The protein below binds the small molecule below.
Small molecule (SMILES): C=C(C)c1cccc(C(C)(C)NC(=O)Nc2ccc(Cl)c(OCC(=O)O)c2)c1

Binding-site contacts:
Ligand atom C7 contacts residue ALA167 of chain 4.B at 3.8 Å (hydrophobic).
Ligand atom C17 contacts residue ALA167 of chain 4.B at 4.0 Å (hydrophobic).
Ligand atom C8 contacts residue GLU332 of chain 4.B at 4.0 Å.
Ligand atom C1 contacts residue GLY306 of chain 4.B at 3.8 Å.
Ligand atom C10 contacts residue GLU332 of chain 4.B at 3.4 Å.
Ligand atom O25 contacts residue LEU47 of chain 2.B at 4.0 Å.
Ligand atom C8 contacts residue IMP1 of chain 4.N at 3.4 Å.
Ligand atom N4 contacts residue GLU332 of chain 4.B at 2.8 Å (salt-bridge).
Ligand atom C13 contacts residue VAL330 of chain 4.B at 3.6 Å (hydrophobic).
Ligand atom CL contacts residue TYR361 of chain 2.B at 4.0 Å.
Ligand atom C19 contacts residue PRO48 of chain 2.B at 4.0 Å (hydrophobic).
Ligand atom C24 contacts residue SER166 of chain 4.B at 3.8 Å.
Ligand atom C13 contacts residue MET311 of chain 4.B at 3.8 Å (hydrophobic).
Ligand atom CL contacts residue PRO48 of chain 2.B at 3.8 Å.
Ligand atom C2 contacts residue MET305 of chain 4.B at 4.0 Å (hydrophobic).
Ligand atom C22 contacts residue GLU332 of chain 4.B at 3.9 Å.
Ligand atom C13 contacts residue GLY306 of chain 4.B at 3.9 Å.
Ligand atom C21 contacts residue TYR361 of chain 2.B at 4.0 Å (hydrophobic).
Ligand atom C9 contacts residue IMP1 of chain 4.N at 4.0 Å.
Ligand atom O3 contacts residue SER166 of chain 4.B at 3.3 Å (h-bond).
Ligand atom C8 contacts residue ALA167 of chain 4.B at 3.8 Å (hydrophobic).
Ligand atom C12 contacts residue MET311 of chain 4.B at 4.0 Å (hydrophobic).
Ligand atom C20 contacts residue PRO48 of chain 2.B at 3.7 Å (hydrophobic).
Ligand atom C4 contacts residue GLY306 of chain 4.B at 3.8 Å.
Ligand atom C17 contacts residue GLU332 of chain 4.B at 3.8 Å.
Ligand atom C22 contacts residue TYR361 of chain 2.B at 3.7 Å (hydrophobic).
Ligand atom C28 contacts residue SER166 of chain 4.B at 3.5 Å.
Ligand atom C8 contacts residue THR224 of chain 4.B at 3.6 Å.
Ligand atom C22 contacts residue SER357 of chain 2.B at 3.2 Å.
Ligand atom C21 contacts residue PRO48 of chain 2.B at 3.7 Å (hydrophobic).
Ligand atom C4 contacts residue MET305 of chain 4.B at 4.0 Å (hydrophobic).
Ligand atom C21 contacts residue SER357 of chain 2.B at 3.8 Å.
Ligand atom C13 contacts residue GLU332 of chain 4.B at 3.7 Å.
Ligand atom C2 contacts residue GLY306 of chain 4.B at 3.5 Å.
Ligand atom CL contacts residue GLY360 of chain 2.B at 3.5 Å.
Ligand atom C3 contacts residue MET305 of chain 4.B at 3.4 Å (hydrophobic).
Ligand atom C3 contacts residue GLY306 of chain 4.B at 3.5 Å.
Ligand atom C7 contacts residue IMP1 of chain 4.N at 3.7 Å.
Ligand atom N3 contacts residue GLU332 of chain 4.B at 3.0 Å (salt-bridge).
Ligand atom CL contacts residue HIS168 of chain 4.B at 3.8 Å.

Sequence of chain 4.B:
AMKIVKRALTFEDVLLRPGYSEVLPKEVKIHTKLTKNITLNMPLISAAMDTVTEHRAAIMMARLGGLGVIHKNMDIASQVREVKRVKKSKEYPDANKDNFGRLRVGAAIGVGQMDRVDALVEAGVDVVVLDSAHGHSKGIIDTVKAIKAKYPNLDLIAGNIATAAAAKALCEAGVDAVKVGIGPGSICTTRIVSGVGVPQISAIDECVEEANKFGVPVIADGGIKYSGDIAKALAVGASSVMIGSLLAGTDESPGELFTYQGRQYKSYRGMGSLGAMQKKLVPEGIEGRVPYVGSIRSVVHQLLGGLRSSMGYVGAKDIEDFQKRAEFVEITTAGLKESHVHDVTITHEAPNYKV

Sequence of chain 2.B:
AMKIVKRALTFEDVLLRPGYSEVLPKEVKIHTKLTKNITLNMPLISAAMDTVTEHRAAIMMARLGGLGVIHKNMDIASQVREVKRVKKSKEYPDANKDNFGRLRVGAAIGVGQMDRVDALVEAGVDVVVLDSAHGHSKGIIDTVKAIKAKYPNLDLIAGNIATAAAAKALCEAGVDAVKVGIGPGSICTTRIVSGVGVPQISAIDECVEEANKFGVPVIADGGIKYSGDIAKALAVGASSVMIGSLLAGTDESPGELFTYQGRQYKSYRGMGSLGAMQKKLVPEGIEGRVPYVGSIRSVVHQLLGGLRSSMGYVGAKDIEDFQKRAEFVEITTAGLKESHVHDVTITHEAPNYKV